Binding-site contacts:
Ligand atom C2 contacts residue ASP65 of chain 1.D at 3.5 Å.
Ligand atom O1 contacts residue ASN12 of chain 1.D at 2.7 Å (h-bond).
Ligand atom O3 contacts residue ASP65 of chain 1.D at 2.5 Å (salt-bridge).
Ligand atom O2 contacts residue ASP65 of chain 1.D at 2.8 Å (salt-bridge).
Ligand atom O3 contacts residue GLU111 of chain 1.D at 3.1 Å (salt-bridge).
Ligand atom O6 contacts residue TYR155 of chain 1.D at 3.3 Å (h-bond).
Ligand atom C4 contacts residue TYR155 of chain 1.D at 3.9 Å (hydrophobic).
Ligand atom O4 contacts residue ARG66 of chain 1.D at 2.4 Å (salt-bridge).
Ligand atom C1 contacts residue TRP230 of chain 1.D at 3.9 Å (hydrophobic).
Ligand atom O4 contacts residue TRP62 of chain 1.D at 4.1 Å.
Ligand atom O2 contacts residue GLU111 of chain 1.D at 2.5 Å (salt-bridge).
Ligand atom C3 contacts residue GLU111 of chain 1.D at 3.7 Å.
Ligand atom C6 contacts residue PRO154 of chain 1.D at 3.7 Å (hydrophobic).
Ligand atom O1 contacts residue ASP14 of chain 1.D at 3.4 Å (salt-bridge).
Ligand atom C4 contacts residue TRP340 of chain 1.D at 3.7 Å (hydrophobic).
Ligand atom O3 contacts residue ARG66 of chain 1.D at 3.0 Å (salt-bridge).
Ligand atom C1 contacts residue ASN12 of chain 1.D at 4.0 Å.
Ligand atom C3 contacts residue ARG66 of chain 1.D at 4.0 Å.
Ligand atom C6 contacts residue TRP340 of chain 1.D at 3.9 Å (hydrophobic).
Ligand atom C2 contacts residue TRP230 of chain 1.D at 4.0 Å (hydrophobic).
Ligand atom O2 contacts residue ALA63 of chain 1.D at 3.5 Å.
Ligand atom C6 contacts residue TYR155 of chain 1.D at 3.9 Å (hydrophobic).
Ligand atom C3 contacts residue TRP62 of chain 1.D at 3.7 Å (hydrophobic).
Ligand atom C1 contacts residue TYR155 of chain 1.D at 3.8 Å (hydrophobic).
Ligand atom C3 contacts residue ASP65 of chain 1.D at 3.7 Å.
Ligand atom C1 contacts residue ASP14 of chain 1.D at 3.9 Å.
Ligand atom O6 contacts residue PRO154 of chain 1.D at 3.2 Å.
Ligand atom O6 contacts residue GLU153 of chain 1.D at 2.9 Å (salt-bridge).
Ligand atom C2 contacts residue GLU111 of chain 1.D at 3.2 Å.
Ligand atom O5 contacts residue TYR155 of chain 1.D at 3.5 Å.
Ligand atom C4 contacts residue ARG66 of chain 1.D at 3.6 Å.
Ligand atom C6 contacts residue GLU153 of chain 1.D at 3.3 Å.
Ligand atom O3 contacts residue ALA63 of chain 1.D at 3.6 Å.
Ligand atom O3 contacts residue TRP340 of chain 1.D at 3.7 Å.
Ligand atom O3 contacts residue TRP62 of chain 1.D at 3.5 Å (h-bond).
Ligand atom C6 contacts residue ARG344 of chain 1.D at 3.6 Å.
Ligand atom O2 contacts residue TRP62 of chain 1.D at 3.5 Å (h-bond).
Ligand atom O6 contacts residue PHE156 of chain 1.D at 3.8 Å.
Ligand atom O4 contacts residue ARG344 of chain 1.D at 3.5 Å (salt-bridge).
Ligand atom O2 contacts residue LYS15 of chain 1.D at 2.9 Å (salt-bridge).

A protein and the small-molecule ligand that binds it are described below.
Small molecule (SMILES): OC[C@H]1O[C@H](O[C@H]2[C@H](O)[C@@H](O)[C@@H](O)O[C@@H]2CO)[C@H](O)[C@@H](O)[C@@H]1O

Sequence of chain 1.D:
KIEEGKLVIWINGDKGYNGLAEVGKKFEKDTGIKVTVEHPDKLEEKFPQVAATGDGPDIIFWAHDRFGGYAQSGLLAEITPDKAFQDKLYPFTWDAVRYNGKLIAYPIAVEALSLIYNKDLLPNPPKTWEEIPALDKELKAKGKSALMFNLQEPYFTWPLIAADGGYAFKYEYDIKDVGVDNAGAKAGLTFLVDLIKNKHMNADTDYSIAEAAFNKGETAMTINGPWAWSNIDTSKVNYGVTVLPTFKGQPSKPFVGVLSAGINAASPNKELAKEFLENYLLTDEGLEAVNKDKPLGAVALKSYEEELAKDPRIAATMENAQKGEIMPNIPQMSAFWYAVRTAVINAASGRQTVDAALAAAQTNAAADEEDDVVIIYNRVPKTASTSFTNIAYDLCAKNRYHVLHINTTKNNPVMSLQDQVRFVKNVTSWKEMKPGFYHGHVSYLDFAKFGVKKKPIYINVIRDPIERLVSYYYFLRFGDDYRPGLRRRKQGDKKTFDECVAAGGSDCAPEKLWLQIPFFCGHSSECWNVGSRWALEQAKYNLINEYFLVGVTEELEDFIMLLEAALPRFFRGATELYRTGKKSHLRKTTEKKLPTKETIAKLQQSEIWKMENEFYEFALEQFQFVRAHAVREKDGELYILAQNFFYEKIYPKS